A protein and the small-molecule ligand that binds it are described below.
Small molecule (SMILES): NCCCC[C@H](NC(=O)[C@H](CCCN=C(N)N)NC(=O)[C@H](CCCCN)NC(=O)[C@H](CCCN=C(N)N)NC(=O)[C@H](CCCCN)NC(=O)[C@H](CCCN=C(N)N)NC(=O)[C@@H](N)CCCCN)C(=O)N[C@H](C=O)CCCN=C(N)N

Binding-site contacts:
Ligand atom CD contacts residue GLY118 of chain 1.A at 3.2 Å.
Ligand atom O contacts residue ASN198 of chain 1.A at 3.0 Å (h-bond).
Ligand atom CE contacts residue GLU149 of chain 1.A at 3.4 Å.
Ligand atom O contacts residue ASN156 of chain 1.A at 3.2 Å (h-bond).
Ligand atom NE contacts residue GLY76 of chain 1.A at 3.0 Å (h-bond).
Ligand atom NH1 contacts residue GLY76 of chain 1.A at 2.8 Å (h-bond).
Ligand atom CZ contacts residue GLY76 of chain 1.A at 3.3 Å.
Ligand atom CZ contacts residue ASN162 of chain 1.A at 3.2 Å.
Ligand atom O contacts residue LYS1 of chain 1.D at 3.4 Å.
Ligand atom CZ contacts residue SER159 of chain 1.A at 3.4 Å.
Ligand atom CZ contacts residue ASN120 of chain 1.A at 3.2 Å.
Ligand atom NH1 contacts residue ASN162 of chain 1.A at 2.8 Å (h-bond).
Ligand atom NZ contacts residue LYS1 of chain 1.D at 3.1 Å (salt-bridge).
Ligand atom N contacts residue ASN156 of chain 1.A at 3.1 Å (h-bond).
Ligand atom CD contacts residue GLY160 of chain 1.A at 3.3 Å.
Ligand atom CG contacts residue TRP194 of chain 1.A at 3.5 Å (hydrophobic).
Ligand atom NH2 contacts residue ASN78 of chain 1.A at 3.4 Å (h-bond).
Ligand atom NH1 contacts residue ASN77 of chain 1.A at 3.4 Å.
Ligand atom O contacts residue TRP194 of chain 1.A at 2.8 Å (h-bond).
Ligand atom NE contacts residue SER159 of chain 1.A at 2.7 Å (h-bond).
Ligand atom O contacts residue SER159 of chain 1.A at 3.3 Å.
Ligand atom CG contacts residue SER159 of chain 1.A at 3.5 Å.
Ligand atom CG contacts residue SER201 of chain 1.A at 3.3 Å.
Ligand atom NH2 contacts residue SER159 of chain 1.A at 2.8 Å (h-bond).
Ligand atom NH1 contacts residue ASN78 of chain 1.A at 2.8 Å (h-bond).
Ligand atom CD contacts residue SER117 of chain 1.A at 3.1 Å.
Ligand atom NZ contacts residue ASN233 of chain 1.A at 3.4 Å (h-bond).
Ligand atom NH2 contacts residue ASN120 of chain 1.A at 2.7 Å (h-bond).
Ligand atom N contacts residue ASN198 of chain 1.A at 3.0 Å (h-bond).
Ligand atom NE contacts residue SER201 of chain 1.A at 2.8 Å (h-bond).
Ligand atom O contacts residue ASN114 of chain 1.A at 3.2 Å (h-bond).
Ligand atom NH2 contacts residue GLY160 of chain 1.A at 2.8 Å (h-bond).
Ligand atom NH1 contacts residue ASN120 of chain 1.A at 3.0 Å (h-bond).
Ligand atom NH2 contacts residue ASN162 of chain 1.A at 3.0 Å (h-bond).
Ligand atom NH1 contacts residue GLY118 of chain 1.A at 2.9 Å (h-bond).
Ligand atom O contacts residue TRP152 of chain 1.A at 3.0 Å (h-bond).
Ligand atom NH2 contacts residue SER117 of chain 1.A at 2.8 Å (h-bond).
Ligand atom NH1 contacts residue SER201 of chain 1.A at 2.9 Å (h-bond).
Ligand atom NZ contacts residue GLU149 of chain 1.A at 3.3 Å (salt-bridge).
Ligand atom CB contacts residue SER159 of chain 1.A at 3.4 Å.

Sequence of chain 1.D:
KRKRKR

Sequence of chain 1.A:
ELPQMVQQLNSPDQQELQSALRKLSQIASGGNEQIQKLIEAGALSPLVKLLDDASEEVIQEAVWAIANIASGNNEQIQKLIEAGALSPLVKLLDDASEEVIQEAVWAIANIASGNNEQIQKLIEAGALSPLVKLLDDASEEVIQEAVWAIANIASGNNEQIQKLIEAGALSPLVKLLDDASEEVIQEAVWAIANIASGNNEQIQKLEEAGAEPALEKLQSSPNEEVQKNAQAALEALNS